Binding-site contacts:
Ligand atom C5 contacts residue TRP57 of chain 1.C at 3.9 Å (hydrophobic).
Ligand atom O1 contacts residue HIS257 of chain 1.C at 3.6 Å.
Ligand atom O5 contacts residue PHE131 of chain 1.C at 3.9 Å.
Ligand atom O4 contacts residue ASP327 of chain 1.C at 2.8 Å (salt-bridge).
Ligand atom C2 contacts residue HIS257 of chain 1.C at 3.5 Å.
Ligand atom O2 contacts residue ASP327 of chain 1.C at 2.7 Å (salt-bridge).
Ligand atom C4 contacts residue ASP327 of chain 1.C at 3.7 Å.
Ligand atom O2 contacts residue HIS257 of chain 1.C at 3.0 Å.
Ligand atom C3 contacts residue TRP179 of chain 1.C at 3.6 Å (hydrophobic).
Ligand atom C1 contacts residue PHE66 of chain 1.D at 3.5 Å (hydrophobic).
Ligand atom O2 contacts residue ASP254 of chain 1.C at 3.5 Å (salt-bridge).
Ligand atom C4 contacts residue LYS329 of chain 1.C at 3.8 Å.
Ligand atom C1 contacts residue TRP179 of chain 1.C at 3.4 Å (hydrophobic).
Ligand atom O3 contacts residue HIS281 of chain 1.C at 3.5 Å.
Ligand atom C6 contacts residue HIS101 of chain 1.C at 3.6 Å.
Ligand atom C2 contacts residue GLU219 of chain 1.C at 3.9 Å.
Ligand atom C2 contacts residue ASP327 of chain 1.C at 3.7 Å.
Ligand atom O3 contacts residue ASP327 of chain 1.C at 3.0 Å (salt-bridge).
Ligand atom C3 contacts residue GLU219 of chain 1.C at 3.8 Å.
Ligand atom O1 contacts residue MN1 of chain 1.L at 2.8 Å.
Ligand atom O1 contacts residue ASP289 of chain 1.C at 3.4 Å (salt-bridge).
Ligand atom C1 contacts residue LYS221 of chain 1.C at 3.8 Å.
Ligand atom C1 contacts residue MN1 of chain 1.L at 3.5 Å.
Ligand atom O2 contacts residue MN1 of chain 1.K at 2.8 Å.
Ligand atom O5 contacts residue HIS101 of chain 1.C at 2.9 Å (h-bond).
Ligand atom O3 contacts residue MN1 of chain 1.K at 3.0 Å.
Ligand atom C2 contacts residue MN1 of chain 1.K at 3.6 Å.
Ligand atom C3 contacts residue MN1 of chain 1.K at 3.9 Å.
Ligand atom O1 contacts residue TRP179 of chain 1.C at 3.5 Å.
Ligand atom C2 contacts residue TRP179 of chain 1.C at 3.6 Å (hydrophobic).
Ligand atom O4 contacts residue LYS329 of chain 1.C at 2.6 Å (salt-bridge).
Ligand atom O2 contacts residue MN1 of chain 1.L at 2.6 Å.
Ligand atom O1 contacts residue PHE66 of chain 1.D at 3.2 Å.
Ligand atom O3 contacts residue GLU219 of chain 1.C at 2.9 Å (salt-bridge).
Ligand atom C3 contacts residue ASP327 of chain 1.C at 3.6 Å.
Ligand atom C6 contacts residue TRP57 of chain 1.C at 3.5 Å (hydrophobic).
Ligand atom O1 contacts residue LYS221 of chain 1.C at 2.7 Å (salt-bridge).
Ligand atom O2 contacts residue GLU219 of chain 1.C at 3.5 Å (salt-bridge).
Ligand atom C2 contacts residue MN1 of chain 1.L at 3.6 Å.
Ligand atom C5 contacts residue HIS101 of chain 1.C at 3.7 Å.

A protein and the small-molecule ligand that binds it are described below.
Small molecule (SMILES): C[C@H](O)[C@H](O)[C@@H](O)[C@@H](O)C=O

Sequence of chain 1.C:
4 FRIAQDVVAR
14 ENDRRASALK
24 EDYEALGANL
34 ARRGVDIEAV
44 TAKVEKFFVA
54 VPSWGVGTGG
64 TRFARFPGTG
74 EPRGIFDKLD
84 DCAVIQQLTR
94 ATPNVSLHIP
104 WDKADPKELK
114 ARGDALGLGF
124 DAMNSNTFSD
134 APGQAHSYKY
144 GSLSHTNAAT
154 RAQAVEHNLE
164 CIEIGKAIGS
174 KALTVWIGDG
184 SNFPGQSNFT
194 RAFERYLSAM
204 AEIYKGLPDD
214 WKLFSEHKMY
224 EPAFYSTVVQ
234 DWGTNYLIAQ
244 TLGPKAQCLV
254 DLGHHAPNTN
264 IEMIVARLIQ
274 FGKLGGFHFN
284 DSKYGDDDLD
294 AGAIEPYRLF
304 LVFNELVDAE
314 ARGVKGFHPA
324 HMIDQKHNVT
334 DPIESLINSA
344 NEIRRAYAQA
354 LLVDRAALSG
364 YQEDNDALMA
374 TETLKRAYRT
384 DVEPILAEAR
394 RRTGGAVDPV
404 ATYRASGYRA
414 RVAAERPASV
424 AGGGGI

Sequence of chain 1.D:
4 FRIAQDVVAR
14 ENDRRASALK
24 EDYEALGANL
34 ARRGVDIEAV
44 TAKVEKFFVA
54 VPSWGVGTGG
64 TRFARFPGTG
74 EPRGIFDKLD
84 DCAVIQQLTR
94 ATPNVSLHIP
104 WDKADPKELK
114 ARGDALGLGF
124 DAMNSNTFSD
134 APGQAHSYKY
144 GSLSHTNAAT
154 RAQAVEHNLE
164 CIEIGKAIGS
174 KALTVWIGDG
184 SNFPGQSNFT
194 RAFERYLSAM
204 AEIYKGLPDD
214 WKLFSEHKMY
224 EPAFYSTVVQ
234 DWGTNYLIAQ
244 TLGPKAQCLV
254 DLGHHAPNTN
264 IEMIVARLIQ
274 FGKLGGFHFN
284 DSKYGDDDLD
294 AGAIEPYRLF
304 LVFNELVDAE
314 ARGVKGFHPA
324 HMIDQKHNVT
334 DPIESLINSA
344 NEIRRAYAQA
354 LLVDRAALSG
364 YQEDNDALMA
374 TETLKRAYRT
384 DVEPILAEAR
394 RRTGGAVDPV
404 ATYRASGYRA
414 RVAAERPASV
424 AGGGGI